This protein binds this small molecule.
Small molecule (SMILES): Clc1ccc2[nH]ccc2c1

Binding-site contacts:
Ligand atom N7 contacts residue LEU366 of chain 1.A at 4.0 Å.
Ligand atom C3 contacts residue LEU370 of chain 1.A at 4.1 Å (hydrophobic).
Ligand atom C8 contacts residue PRO383 of chain 1.A at 3.9 Å (hydrophobic).
Ligand atom N7 contacts residue PHE315 of chain 1.A at 4.4 Å.
Ligand atom C5 contacts residue PRO383 of chain 1.A at 4.2 Å (hydrophobic).
Ligand atom C8 contacts residue LEU366 of chain 1.A at 4.4 Å (hydrophobic).
Ligand atom C6 contacts residue PRO383 of chain 1.A at 4.5 Å (hydrophobic).
Ligand atom CL10 contacts residue PRO375 of chain 1.A at 3.3 Å.
Ligand atom C1 contacts residue PHE315 of chain 1.A at 2.8 Å (hydrophobic).
Ligand atom C8 contacts residue PHE363 of chain 1.A at 4.4 Å (hydrophobic).
Ligand atom C9 contacts residue VAL368 of chain 1.A at 4.1 Å (hydrophobic).
Ligand atom C3 contacts residue TRP312 of chain 1.A at 4.2 Å (hydrophobic).
Ligand atom C8 contacts residue LYS365 of chain 1.A at 4.2 Å.
Ligand atom C6 contacts residue VAL368 of chain 1.A at 4.4 Å (hydrophobic).
Ligand atom C4 contacts residue PRO375 of chain 1.A at 4.3 Å (hydrophobic).
Ligand atom C6 contacts residue TRP312 of chain 1.A at 3.8 Å (hydrophobic).
Ligand atom N7 contacts residue VAL368 of chain 1.A at 3.3 Å.
Ligand atom C4 contacts residue PHE315 of chain 1.A at 3.9 Å (hydrophobic).
Ligand atom CL10 contacts residue PHE315 of chain 1.A at 4.3 Å.
Ligand atom C4 contacts residue ALA378 of chain 1.A at 4.3 Å (hydrophobic).
Ligand atom C1 contacts residue TRP312 of chain 1.A at 2.5 Å (hydrophobic).
Ligand atom C1 contacts residue LEU370 of chain 1.A at 4.0 Å (hydrophobic).
Ligand atom CL10 contacts residue ALA138 of chain 1.A at 4.4 Å.
Ligand atom C5 contacts residue PHE315 of chain 1.A at 4.1 Å (hydrophobic).
Ligand atom C4 contacts residue TYR379 of chain 1.A at 4.2 Å (hydrophobic).
Ligand atom C9 contacts residue ALA378 of chain 1.A at 4.0 Å (hydrophobic).
Ligand atom C9 contacts residue PRO383 of chain 1.A at 3.9 Å (hydrophobic).
Ligand atom C3 contacts residue PRO375 of chain 1.A at 4.5 Å (hydrophobic).
Ligand atom N7 contacts residue PRO383 of chain 1.A at 4.2 Å.
Ligand atom C2 contacts residue TRP312 of chain 1.A at 2.9 Å (hydrophobic).
Ligand atom C3 contacts residue PHE315 of chain 1.A at 3.5 Å (hydrophobic).
Ligand atom C6 contacts residue PHE315 of chain 1.A at 3.7 Å (hydrophobic).
Ligand atom C2 contacts residue LEU370 of chain 1.A at 3.8 Å (hydrophobic).
Ligand atom C2 contacts residue PHE315 of chain 1.A at 3.1 Å (hydrophobic).
Ligand atom C8 contacts residue VAL368 of chain 1.A at 3.1 Å (hydrophobic).

Sequence of chain 1.A:
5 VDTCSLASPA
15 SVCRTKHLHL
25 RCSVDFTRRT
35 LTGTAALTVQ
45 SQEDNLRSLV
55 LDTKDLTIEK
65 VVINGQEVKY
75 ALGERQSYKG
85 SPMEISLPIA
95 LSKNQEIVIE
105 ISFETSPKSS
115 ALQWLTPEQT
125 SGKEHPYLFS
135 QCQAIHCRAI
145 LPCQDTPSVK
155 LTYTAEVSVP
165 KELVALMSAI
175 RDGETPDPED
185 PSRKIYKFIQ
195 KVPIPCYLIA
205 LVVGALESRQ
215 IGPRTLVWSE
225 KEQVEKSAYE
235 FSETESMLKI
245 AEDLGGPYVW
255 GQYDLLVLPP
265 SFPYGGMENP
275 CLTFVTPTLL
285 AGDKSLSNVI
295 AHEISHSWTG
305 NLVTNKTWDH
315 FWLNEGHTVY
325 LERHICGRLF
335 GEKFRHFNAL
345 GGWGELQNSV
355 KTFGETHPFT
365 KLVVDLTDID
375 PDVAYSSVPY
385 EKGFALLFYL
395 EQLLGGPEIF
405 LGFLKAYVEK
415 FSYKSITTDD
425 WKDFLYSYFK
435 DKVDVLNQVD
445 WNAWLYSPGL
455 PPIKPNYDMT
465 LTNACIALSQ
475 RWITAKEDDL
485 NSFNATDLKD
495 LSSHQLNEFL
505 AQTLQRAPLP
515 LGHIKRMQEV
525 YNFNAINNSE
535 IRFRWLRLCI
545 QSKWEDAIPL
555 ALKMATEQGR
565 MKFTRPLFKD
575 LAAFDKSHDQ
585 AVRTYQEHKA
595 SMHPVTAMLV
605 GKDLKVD